Sequence of chain 26.A:
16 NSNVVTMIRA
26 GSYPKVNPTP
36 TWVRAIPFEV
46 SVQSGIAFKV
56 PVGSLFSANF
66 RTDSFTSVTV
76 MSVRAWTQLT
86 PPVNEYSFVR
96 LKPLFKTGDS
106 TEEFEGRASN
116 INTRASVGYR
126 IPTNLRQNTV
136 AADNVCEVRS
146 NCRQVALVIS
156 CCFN

Binding-site contacts:
Ligand atom O5' contacts residue ARG125 of chain 21.A at 3.0 Å (salt-bridge).
Ligand atom OP2 contacts residue ARG131 of chain 21.A at 3.7 Å.
Ligand atom C2' contacts residue ARG125 of chain 21.A at 3.6 Å.
Ligand atom OP1 contacts residue ARG131 of chain 21.A at 3.4 Å (salt-bridge).
Ligand atom OP3 contacts residue ILE23 of chain 26.A at 4.2 Å.
Ligand atom O5' contacts residue ARG131 of chain 21.A at 2.6 Å (salt-bridge).
Ligand atom OP1 contacts residue ILE23 of chain 26.A at 3.9 Å.
Ligand atom C2 contacts residue ASN16 of chain 26.A at 3.0 Å.
Ligand atom P contacts residue ARG131 of chain 21.A at 3.5 Å.
Ligand atom O4 contacts residue ARG125 of chain 21.A at 3.8 Å.
Ligand atom N1 contacts residue ASN16 of chain 26.A at 4.4 Å.
Ligand atom OP3 contacts residue ARG125 of chain 21.A at 2.8 Å.
Ligand atom O2 contacts residue ARG125 of chain 21.A at 3.9 Å.
Ligand atom C2 contacts residue ARG125 of chain 21.A at 3.8 Å.
Ligand atom OP2 contacts residue SER77 of chain 21.A at 4.1 Å.
Ligand atom O3' contacts residue ARG125 of chain 21.A at 4.0 Å.
Ligand atom O2 contacts residue ASN16 of chain 26.A at 2.5 Å (h-bond).
Ligand atom O4 contacts residue SER17 of chain 26.A at 3.2 Å.
Ligand atom N3 contacts residue SER17 of chain 26.A at 4.3 Å.
Ligand atom C4' contacts residue ARG125 of chain 21.A at 4.4 Å.
Ligand atom N1 contacts residue ARG125 of chain 21.A at 3.7 Å.
Ligand atom C5' contacts residue ARG125 of chain 21.A at 4.1 Å.
Ligand atom N3 contacts residue ASN16 of chain 26.A at 2.9 Å (h-bond).
Ligand atom C5 contacts residue ARG125 of chain 21.A at 3.5 Å.
Ligand atom C4 contacts residue ARG125 of chain 21.A at 3.5 Å.
Ligand atom C6 contacts residue ARG125 of chain 21.A at 3.5 Å.
Ligand atom C4 contacts residue ASN16 of chain 26.A at 4.1 Å.
Ligand atom OP2 contacts residue ILE23 of chain 26.A at 4.5 Å.
Ligand atom C5' contacts residue ARG131 of chain 21.A at 3.2 Å.
Ligand atom O4 contacts residue THR21 of chain 26.A at 3.9 Å.
Ligand atom P contacts residue ILE23 of chain 26.A at 4.4 Å.
Ligand atom C5' contacts residue MET76 of chain 21.A at 4.3 Å (hydrophobic).
Ligand atom C3' contacts residue ARG125 of chain 21.A at 3.3 Å.
Ligand atom C5' contacts residue SER77 of chain 21.A at 4.4 Å.
Ligand atom P contacts residue ARG125 of chain 21.A at 3.7 Å.
Ligand atom N3 contacts residue ARG125 of chain 21.A at 3.6 Å (salt-bridge).
Ligand atom C4 contacts residue SER17 of chain 26.A at 4.1 Å.
Ligand atom C1' contacts residue ARG125 of chain 21.A at 4.2 Å.
Ligand atom C5 contacts residue THR21 of chain 26.A at 4.3 Å.
Ligand atom OP1 contacts residue ARG125 of chain 21.A at 2.9 Å (salt-bridge).

The protein below binds the small molecule below.
Small molecule (SMILES): CO[P](=O)(O)O[C@H]1[C@@H](O)[C@H](n2ccc(=O)[nH]c2=O)O[C@@H]1COP(=O)(O)O

Sequence of chain 21.A:
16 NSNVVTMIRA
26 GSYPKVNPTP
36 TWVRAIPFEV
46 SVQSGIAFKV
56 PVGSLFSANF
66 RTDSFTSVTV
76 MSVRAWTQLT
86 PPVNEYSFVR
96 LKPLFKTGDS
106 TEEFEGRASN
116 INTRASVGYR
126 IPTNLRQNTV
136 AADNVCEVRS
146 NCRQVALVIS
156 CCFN